Binding-site contacts:
Ligand atom C19 contacts residue VAL15 of chain 1.A at 4.2 Å (hydrophobic).
Ligand atom C25 contacts residue MET427 of chain 1.A at 4.2 Å (hydrophobic).
Ligand atom C43 contacts residue PHE19 of chain 1.A at 4.4 Å (hydrophobic).
Ligand atom C22 contacts residue VAL15 of chain 1.A at 4.2 Å (hydrophobic).
Ligand atom C25 contacts residue ILE424 of chain 1.A at 4.2 Å (hydrophobic).
Ligand atom C34 contacts residue LEU18 of chain 1.A at 4.2 Å (hydrophobic).
Ligand atom C1 contacts residue TRP4 of chain 1.A at 3.8 Å (hydrophobic).
Ligand atom C25 contacts residue LEU503 of chain 1.A at 4.3 Å (hydrophobic).
Ligand atom O49 contacts residue TRP4 of chain 1.A at 3.6 Å.
Ligand atom C43 contacts residue LEU496 of chain 1.A at 4.4 Å (hydrophobic).
Ligand atom C19 contacts residue PHE19 of chain 1.A at 4.2 Å (hydrophobic).
Ligand atom C37 contacts residue ILE499 of chain 1.A at 3.9 Å (hydrophobic).
Ligand atom C19 contacts residue SER428 of chain 1.A at 4.2 Å.
Ligand atom C57 contacts residue SER428 of chain 1.A at 4.2 Å.
Ligand atom O5 contacts residue MET427 of chain 1.A at 4.4 Å.
Ligand atom O49 contacts residue VAL15 of chain 1.A at 3.7 Å.
Ligand atom C34 contacts residue PHE19 of chain 1.A at 4.4 Å (hydrophobic).
Ligand atom C28 contacts residue MET427 of chain 1.A at 4.3 Å (hydrophobic).
Ligand atom C4 contacts residue SER428 of chain 1.A at 4.1 Å.
Ligand atom O49 contacts residue MET427 of chain 1.A at 3.9 Å.
Ligand atom C28 contacts residue LEU18 of chain 1.A at 4.3 Å (hydrophobic).
Ligand atom O55 contacts residue ASP12 of chain 1.A at 4.2 Å.
Ligand atom C18 contacts residue MET427 of chain 1.A at 3.4 Å (hydrophobic).
Ligand atom O61 contacts residue SER428 of chain 1.A at 3.4 Å (h-bond).
Ligand atom O5 contacts residue SER428 of chain 1.A at 4.5 Å.
Ligand atom C28 contacts residue PHE19 of chain 1.A at 4.2 Å (hydrophobic).
Ligand atom C2 contacts residue MET427 of chain 1.A at 4.2 Å (hydrophobic).
Ligand atom C19 contacts residue LEU503 of chain 1.A at 4.2 Å (hydrophobic).
Ligand atom O16 contacts residue VAL15 of chain 1.A at 4.4 Å.
Ligand atom C40 contacts residue LEU18 of chain 1.A at 4.0 Å (hydrophobic).
Ligand atom C31 contacts residue ILE424 of chain 1.A at 4.5 Å (hydrophobic).
Ligand atom C1 contacts residue MET427 of chain 1.A at 4.1 Å (hydrophobic).
Ligand atom C22 contacts residue MET427 of chain 1.A at 3.8 Å (hydrophobic).
Ligand atom O16 contacts residue MET427 of chain 1.A at 4.0 Å.
Ligand atom C37 contacts residue PHE19 of chain 1.A at 3.9 Å (hydrophobic).
Ligand atom C43 contacts residue GLY22 of chain 1.A at 4.2 Å.
Ligand atom C18 contacts residue SER428 of chain 1.A at 3.8 Å.
Ligand atom C6 contacts residue MET427 of chain 1.A at 3.5 Å (hydrophobic).
Ligand atom C6 contacts residue SER428 of chain 1.A at 4.3 Å.
Ligand atom C18 contacts residue VAL15 of chain 1.A at 4.4 Å (hydrophobic).

The small molecule below binds the protein below.
Small molecule (SMILES): CCCCCCCCCCO[C@@H]1O[C@H](CO)[C@@H](O[C@H]2O[C@H](CO)[C@@H](O)[C@H](O)[C@H]2O)[C@H](O)[C@H]1O

Sequence of chain 1.A:
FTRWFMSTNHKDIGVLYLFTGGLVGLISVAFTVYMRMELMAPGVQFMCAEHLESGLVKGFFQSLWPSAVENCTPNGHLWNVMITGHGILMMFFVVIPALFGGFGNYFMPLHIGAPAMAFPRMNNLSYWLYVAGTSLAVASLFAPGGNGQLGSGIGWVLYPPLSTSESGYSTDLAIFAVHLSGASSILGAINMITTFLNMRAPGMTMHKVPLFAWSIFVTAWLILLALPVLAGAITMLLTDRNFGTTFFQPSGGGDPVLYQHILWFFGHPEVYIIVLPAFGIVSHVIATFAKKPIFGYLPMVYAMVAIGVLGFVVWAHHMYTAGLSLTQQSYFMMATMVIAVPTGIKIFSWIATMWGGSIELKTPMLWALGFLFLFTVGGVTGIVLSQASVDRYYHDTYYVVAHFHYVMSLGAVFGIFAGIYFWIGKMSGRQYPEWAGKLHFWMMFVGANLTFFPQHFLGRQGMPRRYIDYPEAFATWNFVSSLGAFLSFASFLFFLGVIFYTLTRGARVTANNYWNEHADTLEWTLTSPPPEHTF